Binding-site contacts:
Ligand atom O5 contacts residue ASN485 of chain 1.A at 2.3 Å (h-bond).
Ligand atom O3 contacts residue ARG465 of chain 1.A at 3.7 Å.
Ligand atom C7 contacts residue ARG465 of chain 1.A at 3.8 Å.
Ligand atom C1 contacts residue ASN485 of chain 1.A at 1.4 Å.
Ligand atom C3 contacts residue ASN485 of chain 1.A at 3.8 Å.
Ligand atom O7 contacts residue GLU482 of chain 1.A at 4.5 Å.
Ligand atom O7 contacts residue ARG465 of chain 1.A at 3.5 Å.
Ligand atom C5 contacts residue ASN485 of chain 1.A at 3.6 Å.
Ligand atom C8 contacts residue LYS469 of chain 1.A at 3.8 Å.
Ligand atom C2 contacts residue ASN485 of chain 1.A at 2.5 Å.
Ligand atom C4 contacts residue ASN485 of chain 1.A at 4.2 Å.
Ligand atom C8 contacts residue ARG465 of chain 1.A at 3.9 Å.
Ligand atom N2 contacts residue ARG465 of chain 1.A at 4.3 Å.
Ligand atom O7 contacts residue SER466 of chain 1.A at 4.3 Å.
Ligand atom N2 contacts residue ASN485 of chain 1.A at 3.0 Å (h-bond).
Ligand atom C8 contacts residue GLU482 of chain 1.A at 3.9 Å.
Ligand atom C7 contacts residue ASN485 of chain 1.A at 3.6 Å.
Ligand atom C7 contacts residue GLU482 of chain 1.A at 4.3 Å.
Ligand atom O7 contacts residue ASN485 of chain 1.A at 3.6 Å.

Sequence of chain 1.A:
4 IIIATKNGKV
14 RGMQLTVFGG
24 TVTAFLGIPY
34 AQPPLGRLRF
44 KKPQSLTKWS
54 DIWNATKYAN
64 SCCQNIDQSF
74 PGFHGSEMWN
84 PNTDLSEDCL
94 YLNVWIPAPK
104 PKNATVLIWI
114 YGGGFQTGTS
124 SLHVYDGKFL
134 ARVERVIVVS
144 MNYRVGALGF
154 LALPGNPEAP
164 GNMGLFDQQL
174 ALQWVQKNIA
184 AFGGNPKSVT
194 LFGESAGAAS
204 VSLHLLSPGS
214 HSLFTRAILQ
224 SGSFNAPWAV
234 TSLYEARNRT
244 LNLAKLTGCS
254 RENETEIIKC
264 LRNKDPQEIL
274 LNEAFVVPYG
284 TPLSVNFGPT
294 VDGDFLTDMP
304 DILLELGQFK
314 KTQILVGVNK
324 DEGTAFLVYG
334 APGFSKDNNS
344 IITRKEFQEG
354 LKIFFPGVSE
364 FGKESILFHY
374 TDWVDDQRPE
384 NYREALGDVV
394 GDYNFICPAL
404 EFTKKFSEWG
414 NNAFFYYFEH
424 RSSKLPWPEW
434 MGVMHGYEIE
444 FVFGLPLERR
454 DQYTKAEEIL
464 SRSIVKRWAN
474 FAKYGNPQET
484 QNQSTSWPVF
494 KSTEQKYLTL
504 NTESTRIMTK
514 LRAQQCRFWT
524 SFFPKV

This small molecule binds to this protein.
Small molecule (SMILES): CC(=O)N[C@@H]1[C@@H](O)[C@H](O)[C@@H](CO)O[C@H]1O